The small molecule below binds the protein below.
Small molecule (SMILES): C[Si](C)(O[Si](C)(C)c1cccc2sc(C(=O)N3CCC(c4cccc(CN)c4)CC3)cc12)c1cccc2sc(C(=O)N3CCC(c4cccc(CN)c4)CC3)cc12

Sequence of chain 2.A:
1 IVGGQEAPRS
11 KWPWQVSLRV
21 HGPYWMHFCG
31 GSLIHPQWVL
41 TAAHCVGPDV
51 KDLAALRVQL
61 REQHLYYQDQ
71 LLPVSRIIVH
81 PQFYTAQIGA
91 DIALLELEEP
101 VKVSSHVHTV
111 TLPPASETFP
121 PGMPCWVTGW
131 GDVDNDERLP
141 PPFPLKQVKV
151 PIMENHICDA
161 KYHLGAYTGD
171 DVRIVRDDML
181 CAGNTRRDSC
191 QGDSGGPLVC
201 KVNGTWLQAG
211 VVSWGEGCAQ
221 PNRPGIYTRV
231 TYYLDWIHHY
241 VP

Binding-site contacts:
Ligand atom C10 contacts residue GLN87 of chain 2.A at 3.6 Å.
Ligand atom S38 contacts residue GLY215 of chain 2.B at 3.2 Å (h-bond).
Ligand atom O18 contacts residue GLU216 of chain 2.A at 3.6 Å.
Ligand atom N31 contacts residue GLY217 of chain 2.A at 3.1 Å (h-bond).
Ligand atom N19 contacts residue GLY215 of chain 2.A at 3.5 Å (h-bond).
Ligand atom C52 contacts residue CYS190 of chain 2.B at 3.5 Å (hydrophobic).
Ligand atom C57 contacts residue GLY215 of chain 2.B at 3.5 Å.
Ligand atom C27 contacts residue SER194 of chain 2.A at 3.6 Å.
Ligand atom N44 contacts residue GLY215 of chain 2.B at 3.5 Å (h-bond).
Ligand atom C17 contacts residue GLY215 of chain 2.A at 3.2 Å.
Ligand atom C53 contacts residue SER189 of chain 2.B at 3.6 Å.
Ligand atom C30 contacts residue SER189 of chain 2.A at 3.5 Å.
Ligand atom C30 contacts residue TRP214 of chain 2.A at 3.4 Å (hydrophobic).
Ligand atom C32 contacts residue GLY217 of chain 2.A at 3.4 Å.
Ligand atom N31 contacts residue SER189 of chain 2.A at 2.7 Å (h-bond).
Ligand atom C32 contacts residue GLY215 of chain 2.A at 3.5 Å.
Ligand atom O43 contacts residue GLY215 of chain 2.B at 3.3 Å (h-bond).
Ligand atom C39 contacts residue GLY215 of chain 2.B at 3.4 Å.
Ligand atom C23 contacts residue GLY215 of chain 2.A at 3.5 Å.
Ligand atom C37 contacts residue GLN87 of chain 2.B at 3.5 Å.
Ligand atom O18 contacts residue GLY215 of chain 2.A at 3.4 Å (h-bond).
Ligand atom N31 contacts residue ASP188 of chain 2.A at 2.9 Å (salt-bridge).
Ligand atom C55 contacts residue TRP214 of chain 2.B at 3.5 Å (hydrophobic).
Ligand atom N56 contacts residue GLY217 of chain 2.B at 3.0 Å (h-bond).
Ligand atom C48 contacts residue GLY215 of chain 2.B at 3.5 Å.
Ligand atom C42 contacts residue GLY215 of chain 2.B at 3.1 Å.
Ligand atom C52 contacts residue SER194 of chain 2.B at 3.6 Å.
Ligand atom C45 contacts residue THR85 of chain 2.A at 3.5 Å.
Ligand atom S13 contacts residue GLY215 of chain 2.A at 3.2 Å (h-bond).
Ligand atom N56 contacts residue SER189 of chain 2.B at 2.7 Å (h-bond).
Ligand atom C14 contacts residue GLY215 of chain 2.A at 3.4 Å.
Ligand atom C27 contacts residue CYS190 of chain 2.A at 3.5 Å (hydrophobic).
Ligand atom C36 contacts residue GLN87 of chain 2.B at 3.4 Å.
Ligand atom C45 contacts residue GLN87 of chain 2.B at 3.5 Å.
Ligand atom N56 contacts residue ASP188 of chain 2.B at 3.0 Å (salt-bridge).
Ligand atom O18 contacts residue GLY217 of chain 2.A at 2.8 Å (h-bond).
Ligand atom C28 contacts residue SER189 of chain 2.A at 3.4 Å.
Ligand atom C57 contacts residue GLY217 of chain 2.B at 3.5 Å.
Ligand atom C55 contacts residue SER189 of chain 2.B at 3.5 Å.
Ligand atom O43 contacts residue GLY217 of chain 2.B at 2.9 Å (h-bond).

Sequence of chain 2.B:
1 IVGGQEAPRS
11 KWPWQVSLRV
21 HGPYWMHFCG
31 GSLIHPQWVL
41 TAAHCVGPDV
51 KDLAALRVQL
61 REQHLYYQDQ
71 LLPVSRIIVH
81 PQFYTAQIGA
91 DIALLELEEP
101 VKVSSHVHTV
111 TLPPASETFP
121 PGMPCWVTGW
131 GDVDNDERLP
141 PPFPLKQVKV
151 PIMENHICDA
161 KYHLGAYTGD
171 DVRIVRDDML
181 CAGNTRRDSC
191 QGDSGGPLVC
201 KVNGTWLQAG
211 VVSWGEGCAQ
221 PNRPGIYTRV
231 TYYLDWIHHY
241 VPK